The protein below binds the small molecule below.
Small molecule (SMILES): CC(=O)N[C@@H]1[C@@H](O)[C@H](O)[C@@H](CO)O[C@H]1O

Sequence of chain 1.D:
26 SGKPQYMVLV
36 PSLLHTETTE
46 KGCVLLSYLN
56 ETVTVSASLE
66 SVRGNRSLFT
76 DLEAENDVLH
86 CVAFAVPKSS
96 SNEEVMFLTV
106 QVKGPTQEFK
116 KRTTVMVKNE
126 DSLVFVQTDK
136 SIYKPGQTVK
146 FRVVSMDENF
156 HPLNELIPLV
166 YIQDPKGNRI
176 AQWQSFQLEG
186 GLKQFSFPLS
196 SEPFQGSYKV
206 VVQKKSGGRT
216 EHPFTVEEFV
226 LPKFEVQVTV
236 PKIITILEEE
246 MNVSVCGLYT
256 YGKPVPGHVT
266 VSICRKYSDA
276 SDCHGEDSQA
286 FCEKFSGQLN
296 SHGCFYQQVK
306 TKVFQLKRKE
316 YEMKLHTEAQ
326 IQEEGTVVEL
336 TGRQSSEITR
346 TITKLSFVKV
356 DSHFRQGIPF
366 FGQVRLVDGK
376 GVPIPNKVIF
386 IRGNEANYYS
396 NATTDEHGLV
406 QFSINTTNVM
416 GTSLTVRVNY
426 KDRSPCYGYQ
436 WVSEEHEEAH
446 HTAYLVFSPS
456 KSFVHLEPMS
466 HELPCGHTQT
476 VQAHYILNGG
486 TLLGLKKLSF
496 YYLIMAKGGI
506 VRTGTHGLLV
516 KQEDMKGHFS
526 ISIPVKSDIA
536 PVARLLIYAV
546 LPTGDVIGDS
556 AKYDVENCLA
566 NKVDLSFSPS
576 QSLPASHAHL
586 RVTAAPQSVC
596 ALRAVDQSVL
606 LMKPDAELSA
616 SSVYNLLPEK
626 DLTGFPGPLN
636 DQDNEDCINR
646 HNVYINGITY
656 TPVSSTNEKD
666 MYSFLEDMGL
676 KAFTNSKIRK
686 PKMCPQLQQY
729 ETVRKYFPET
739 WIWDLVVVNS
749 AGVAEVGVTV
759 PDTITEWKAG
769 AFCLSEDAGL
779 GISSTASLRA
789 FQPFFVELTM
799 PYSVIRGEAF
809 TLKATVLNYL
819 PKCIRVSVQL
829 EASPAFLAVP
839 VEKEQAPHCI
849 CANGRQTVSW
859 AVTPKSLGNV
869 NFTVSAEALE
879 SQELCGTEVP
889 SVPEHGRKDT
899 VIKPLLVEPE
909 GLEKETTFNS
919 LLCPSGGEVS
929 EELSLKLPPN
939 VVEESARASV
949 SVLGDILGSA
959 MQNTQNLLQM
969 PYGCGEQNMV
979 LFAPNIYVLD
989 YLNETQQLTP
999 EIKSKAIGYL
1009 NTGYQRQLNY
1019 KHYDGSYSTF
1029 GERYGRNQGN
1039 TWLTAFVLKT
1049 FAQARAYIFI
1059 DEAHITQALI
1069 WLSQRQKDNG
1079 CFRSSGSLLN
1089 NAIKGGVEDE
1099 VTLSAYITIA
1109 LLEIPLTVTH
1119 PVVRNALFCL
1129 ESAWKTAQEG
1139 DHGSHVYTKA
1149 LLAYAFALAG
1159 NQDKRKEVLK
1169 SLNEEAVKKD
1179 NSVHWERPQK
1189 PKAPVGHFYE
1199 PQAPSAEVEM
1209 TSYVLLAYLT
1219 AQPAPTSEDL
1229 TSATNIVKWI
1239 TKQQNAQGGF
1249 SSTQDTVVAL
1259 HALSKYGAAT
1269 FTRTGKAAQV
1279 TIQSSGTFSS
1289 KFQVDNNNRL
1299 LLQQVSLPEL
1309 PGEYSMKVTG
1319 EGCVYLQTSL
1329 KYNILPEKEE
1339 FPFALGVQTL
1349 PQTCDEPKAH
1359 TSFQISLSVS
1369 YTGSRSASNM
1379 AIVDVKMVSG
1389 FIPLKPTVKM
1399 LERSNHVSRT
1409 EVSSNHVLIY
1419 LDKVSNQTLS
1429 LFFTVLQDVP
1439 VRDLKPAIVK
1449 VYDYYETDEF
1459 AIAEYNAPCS

Binding-site contacts:
Ligand atom O4 contacts residue THR111 of chain 1.D at 4.4 Å.
Ligand atom C5 contacts residue PRO29 of chain 1.D at 4.4 Å (hydrophobic).
Ligand atom C8 contacts residue ASN55 of chain 1.D at 3.9 Å.
Ligand atom C2 contacts residue ASN55 of chain 1.D at 2.4 Å.
Ligand atom C6 contacts residue PRO29 of chain 1.D at 4.1 Å (hydrophobic).
Ligand atom O7 contacts residue ASN55 of chain 1.D at 3.6 Å.
Ligand atom C1 contacts residue GLU56 of chain 1.D at 4.4 Å.
Ligand atom C5 contacts residue ASN55 of chain 1.D at 3.6 Å.
Ligand atom O5 contacts residue PRO29 of chain 1.D at 3.4 Å.
Ligand atom C1 contacts residue ASN55 of chain 1.D at 1.4 Å.
Ligand atom C7 contacts residue GLU56 of chain 1.D at 3.6 Å.
Ligand atom C4 contacts residue ASN55 of chain 1.D at 4.2 Å.
Ligand atom C3 contacts residue ASN55 of chain 1.D at 3.8 Å.
Ligand atom O7 contacts residue GLU56 of chain 1.D at 2.8 Å (salt-bridge).
Ligand atom O4 contacts residue GLN112 of chain 1.D at 2.8 Å (h-bond).
Ligand atom C7 contacts residue ASN55 of chain 1.D at 3.5 Å.
Ligand atom C4 contacts residue GLN112 of chain 1.D at 4.0 Å.
Ligand atom C5 contacts residue GLN112 of chain 1.D at 4.0 Å.
Ligand atom O6 contacts residue PRO29 of chain 1.D at 3.8 Å.
Ligand atom N2 contacts residue ASN55 of chain 1.D at 2.9 Å (h-bond).
Ligand atom C1 contacts residue PRO29 of chain 1.D at 4.2 Å (hydrophobic).
Ligand atom C8 contacts residue GLU56 of chain 1.D at 4.0 Å.
Ligand atom C6 contacts residue GLN112 of chain 1.D at 3.8 Å.
Ligand atom O5 contacts residue ASN55 of chain 1.D at 2.3 Å (h-bond).